Sequence of chain 1.B:
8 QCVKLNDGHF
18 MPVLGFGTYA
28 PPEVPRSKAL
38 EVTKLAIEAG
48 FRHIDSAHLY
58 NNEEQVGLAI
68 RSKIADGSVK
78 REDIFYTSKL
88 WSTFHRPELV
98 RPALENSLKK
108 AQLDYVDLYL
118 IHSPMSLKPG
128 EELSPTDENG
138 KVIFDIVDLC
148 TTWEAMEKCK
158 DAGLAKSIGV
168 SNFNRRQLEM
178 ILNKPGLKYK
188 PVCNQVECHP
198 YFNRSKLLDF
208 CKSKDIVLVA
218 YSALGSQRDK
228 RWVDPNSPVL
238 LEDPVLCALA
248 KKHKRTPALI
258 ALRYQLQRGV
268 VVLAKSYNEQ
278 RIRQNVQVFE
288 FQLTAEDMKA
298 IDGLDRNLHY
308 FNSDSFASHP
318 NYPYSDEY

The small molecule below binds the protein below.
Small molecule (SMILES): [H]/N=c1\oc2c(O)cccc2cc1C(=O)Nc1ccc(C)cc1

Binding-site contacts:
Ligand atom N02 contacts residue NAP1 of chain 1.E at 3.9 Å.
Ligand atom C06 contacts residue PHE313 of chain 1.B at 3.5 Å (hydrophobic).
Ligand atom C08 contacts residue TRP88 of chain 1.B at 3.6 Å (hydrophobic).
Ligand atom N02 contacts residue TRP88 of chain 1.B at 3.7 Å.
Ligand atom C20 contacts residue PHE141 of chain 1.B at 3.9 Å (hydrophobic).
Ligand atom N01 contacts residue TRP88 of chain 1.B at 3.6 Å.
Ligand atom O02 contacts residue NAP1 of chain 1.E at 2.8 Å.
Ligand atom C16 contacts residue LEU56 of chain 1.B at 3.7 Å (hydrophobic).
Ligand atom C20 contacts residue HIS316 of chain 1.B at 3.9 Å.
Ligand atom C17 contacts residue HIS119 of chain 1.B at 3.8 Å.
Ligand atom C00 contacts residue TRP229 of chain 1.B at 3.9 Å (hydrophobic).
Ligand atom C20 contacts residue LEU124 of chain 1.B at 3.6 Å (hydrophobic).
Ligand atom C03 contacts residue TYR57 of chain 1.B at 3.6 Å (hydrophobic).
Ligand atom C19 contacts residue HIS119 of chain 1.B at 3.9 Å.
Ligand atom C04 contacts residue MET122 of chain 1.B at 3.5 Å (hydrophobic).
Ligand atom C04 contacts residue SER89 of chain 1.B at 3.9 Å.
Ligand atom C08 contacts residue SER89 of chain 1.B at 3.8 Å.
Ligand atom O01 contacts residue NAP1 of chain 1.E at 3.0 Å (h-bond).
Ligand atom C19 contacts residue NAP1 of chain 1.E at 3.8 Å.
Ligand atom O02 contacts residue TYR57 of chain 1.B at 2.6 Å (h-bond).
Ligand atom C02 contacts residue TYR57 of chain 1.B at 3.6 Å (hydrophobic).
Ligand atom C20 contacts residue MET122 of chain 1.B at 3.6 Å (hydrophobic).
Ligand atom N02 contacts residue ASN169 of chain 1.B at 3.8 Å.
Ligand atom C06 contacts residue MET122 of chain 1.B at 3.6 Å (hydrophobic).
Ligand atom C04 contacts residue LEU124 of chain 1.B at 3.8 Å (hydrophobic).
Ligand atom O02 contacts residue HIS119 of chain 1.B at 2.9 Å (h-bond).
Ligand atom C08 contacts residue SER120 of chain 1.B at 3.7 Å.
Ligand atom C02 contacts residue NAP1 of chain 1.E at 3.5 Å.
Ligand atom C05 contacts residue MET122 of chain 1.B at 3.7 Å (hydrophobic).
Ligand atom C17 contacts residue NAP1 of chain 1.E at 3.7 Å.
Ligand atom C17 contacts residue LEU56 of chain 1.B at 3.5 Å (hydrophobic).
Ligand atom C00 contacts residue PHE308 of chain 1.B at 3.6 Å (hydrophobic).
Ligand atom O01 contacts residue HIS119 of chain 1.B at 3.1 Å (h-bond).
Ligand atom C16 contacts residue PHE308 of chain 1.B at 3.9 Å (hydrophobic).
Ligand atom C03 contacts residue NAP1 of chain 1.E at 3.2 Å.
Ligand atom C03 contacts residue HIS119 of chain 1.B at 3.7 Å.
Ligand atom O01 contacts residue LEU56 of chain 1.B at 3.7 Å.
Ligand atom N02 contacts residue HIS119 of chain 1.B at 3.6 Å.
Ligand atom N02 contacts residue SER120 of chain 1.B at 3.9 Å.
Ligand atom C07 contacts residue MET122 of chain 1.B at 3.7 Å (hydrophobic).